The small molecule below binds the protein below.
Small molecule (SMILES): O=C[C@H](O)[C@H](O)COP(=O)(O)O

Sequence of chain 2.E:
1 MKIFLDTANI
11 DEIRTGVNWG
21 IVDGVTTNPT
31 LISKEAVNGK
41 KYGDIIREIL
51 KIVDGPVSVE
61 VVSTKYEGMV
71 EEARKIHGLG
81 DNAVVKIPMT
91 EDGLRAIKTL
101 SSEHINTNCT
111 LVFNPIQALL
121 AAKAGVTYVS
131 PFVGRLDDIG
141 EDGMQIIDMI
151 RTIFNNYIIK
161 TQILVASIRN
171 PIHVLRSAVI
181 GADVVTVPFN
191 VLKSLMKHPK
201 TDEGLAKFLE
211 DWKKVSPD

Binding-site contacts:
Ligand atom O1 contacts residue LYS86 of chain 2.E at 2.5 Å (salt-bridge).
Ligand atom O1 contacts residue THR186 of chain 2.E at 4.3 Å.
Ligand atom O2P contacts residue PHE132 of chain 2.E at 3.5 Å.
Ligand atom O2P contacts residue SER167 of chain 2.E at 2.9 Å (h-bond).
Ligand atom O4 contacts residue SER167 of chain 2.E at 4.0 Å.
Ligand atom P contacts residue ARG135 of chain 2.E at 3.6 Å.
Ligand atom O1P contacts residue SER167 of chain 2.E at 3.6 Å.
Ligand atom O2 contacts residue ASN28 of chain 2.E at 4.0 Å.
Ligand atom C3 contacts residue SER167 of chain 2.E at 3.8 Å.
Ligand atom O1P contacts residue ARG169 of chain 2.E at 4.1 Å.
Ligand atom C1 contacts residue ASP6 of chain 2.E at 3.6 Å.
Ligand atom C4 contacts residue PHE132 of chain 2.E at 3.7 Å (hydrophobic).
Ligand atom O3 contacts residue SER167 of chain 2.E at 2.9 Å (h-bond).
Ligand atom O2P contacts residue ARG135 of chain 2.E at 2.6 Å (salt-bridge).
Ligand atom C4 contacts residue SER167 of chain 2.E at 3.6 Å.
Ligand atom C3 contacts residue PHE132 of chain 2.E at 4.4 Å (hydrophobic).
Ligand atom O3 contacts residue ALA166 of chain 2.E at 3.6 Å.
Ligand atom O2 contacts residue LYS86 of chain 2.E at 3.3 Å (salt-bridge).
Ligand atom O3P contacts residue ARG135 of chain 2.E at 2.8 Å (salt-bridge).
Ligand atom C2 contacts residue SER167 of chain 2.E at 4.5 Å.
Ligand atom O2 contacts residue PHE132 of chain 2.E at 3.5 Å.
Ligand atom O1 contacts residue ASP6 of chain 2.E at 4.2 Å.
Ligand atom C1 contacts residue THR26 of chain 2.E at 4.1 Å.
Ligand atom C2 contacts residue ALA166 of chain 2.E at 3.9 Å (hydrophobic).
Ligand atom C2 contacts residue LYS86 of chain 2.E at 3.8 Å.
Ligand atom C3 contacts residue ASP6 of chain 2.E at 3.7 Å.
Ligand atom O3 contacts residue THR186 of chain 2.E at 4.3 Å.
Ligand atom C1 contacts residue ALA166 of chain 2.E at 4.0 Å (hydrophobic).
Ligand atom C1 contacts residue THR186 of chain 2.E at 4.2 Å.
Ligand atom C2 contacts residue PHE132 of chain 2.E at 3.6 Å (hydrophobic).
Ligand atom P contacts residue SER167 of chain 2.E at 3.7 Å.
Ligand atom O1 contacts residue THR26 of chain 2.E at 3.9 Å.
Ligand atom O1 contacts residue ALA166 of chain 2.E at 4.1 Å.
Ligand atom C1 contacts residue LYS86 of chain 2.E at 3.1 Å.
Ligand atom O3 contacts residue ASP6 of chain 2.E at 3.2 Å (salt-bridge).
Ligand atom C3 contacts residue ALA166 of chain 2.E at 4.3 Å (hydrophobic).